A small-molecule ligand and the protein it binds are described below.
Small molecule (SMILES): Nc1ncnc2c1ncn2[C@@H]1O[C@H](CO[P](=O)(O)O[P](=O)(O)NP(=O)(O)O)[C@@H](O)[C@H]1O

Sequence of chain 1.E:
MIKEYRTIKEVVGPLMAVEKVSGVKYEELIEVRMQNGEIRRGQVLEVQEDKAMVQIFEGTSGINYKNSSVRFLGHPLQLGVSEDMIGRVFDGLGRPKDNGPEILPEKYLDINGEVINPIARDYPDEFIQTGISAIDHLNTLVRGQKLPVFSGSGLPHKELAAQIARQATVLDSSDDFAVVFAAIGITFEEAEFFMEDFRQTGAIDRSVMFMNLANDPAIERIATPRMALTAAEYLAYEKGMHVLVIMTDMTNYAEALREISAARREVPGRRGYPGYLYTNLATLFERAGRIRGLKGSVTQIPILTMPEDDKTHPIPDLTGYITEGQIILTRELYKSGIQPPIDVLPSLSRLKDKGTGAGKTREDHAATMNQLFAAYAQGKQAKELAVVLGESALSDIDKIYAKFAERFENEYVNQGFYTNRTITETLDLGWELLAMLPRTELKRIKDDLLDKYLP

Binding-site contacts:
Ligand atom O1G contacts residue LYS245 of chain 1.B at 2.9 Å (salt-bridge).
Ligand atom O2G contacts residue MG1 of chain 1.Q at 1.9 Å.
Ligand atom C2 contacts residue ASN511 of chain 1.B at 3.3 Å.
Ligand atom O2A contacts residue ARG357 of chain 1.E at 2.7 Å (salt-bridge).
Ligand atom O3G contacts residue ARG269 of chain 1.B at 3.0 Å (salt-bridge).
Ligand atom O3A contacts residue GLY244 of chain 1.B at 3.1 Å (h-bond).
Ligand atom O5' contacts residue GLY244 of chain 1.B at 3.5 Å.
Ligand atom PG contacts residue ARG357 of chain 1.E at 3.5 Å.
Ligand atom N3B contacts residue ARG357 of chain 1.E at 2.7 Å (salt-bridge).
Ligand atom O2G contacts residue ARG269 of chain 1.B at 2.9 Å (salt-bridge).
Ligand atom PA contacts residue ARG357 of chain 1.E at 3.5 Å.
Ligand atom C5 contacts residue PHE432 of chain 1.B at 3.5 Å (hydrophobic).
Ligand atom O1B contacts residue LYS245 of chain 1.B at 2.8 Å (salt-bridge).
Ligand atom N3B contacts residue GLY242 of chain 1.B at 2.8 Å (h-bond).
Ligand atom C2 contacts residue PHE513 of chain 1.B at 3.5 Å (hydrophobic).
Ligand atom O3G contacts residue ARG357 of chain 1.E at 3.0 Å (salt-bridge).
Ligand atom O2B contacts residue THR246 of chain 1.B at 3.0 Å (h-bond).
Ligand atom PB contacts residue MG1 of chain 1.Q at 3.4 Å.
Ligand atom O1G contacts residue MG1 of chain 1.Q at 3.5 Å.
Ligand atom N3 contacts residue PHE513 of chain 1.B at 3.4 Å.
Ligand atom O2B contacts residue MG1 of chain 1.Q at 2.1 Å.
Ligand atom C5' contacts residue GLY242 of chain 1.B at 3.5 Å.
Ligand atom O1A contacts residue GLY244 of chain 1.B at 3.2 Å.
Ligand atom PG contacts residue MG1 of chain 1.Q at 3.1 Å.
Ligand atom N1 contacts residue ALA512 of chain 1.B at 3.0 Å (h-bond).
Ligand atom PB contacts residue ARG357 of chain 1.E at 3.4 Å.
Ligand atom O2A contacts residue GOL1 of chain 1.Y at 2.8 Å (h-bond).
Ligand atom O1A contacts residue THR246 of chain 1.B at 3.1 Å (h-bond).
Ligand atom O2' contacts residue LYS359 of chain 1.E at 3.0 Å (salt-bridge).
Ligand atom C6 contacts residue PHE432 of chain 1.B at 3.4 Å (hydrophobic).
Ligand atom O3A contacts residue GLY242 of chain 1.B at 3.5 Å.
Ligand atom O3G contacts residue TYR328 of chain 1.E at 3.4 Å.
Ligand atom C8 contacts residue PHE432 of chain 1.B at 3.5 Å (hydrophobic).
Ligand atom N7 contacts residue PHE432 of chain 1.B at 3.5 Å.
Ligand atom O3A contacts residue ARG357 of chain 1.E at 3.1 Å (salt-bridge).
Ligand atom O1B contacts residue ALA243 of chain 1.B at 3.4 Å (h-bond).
Ligand atom O1G contacts residue TYR328 of chain 1.E at 3.5 Å.
Ligand atom O3' contacts residue GOL1 of chain 1.Y at 3.1 Å (h-bond).
Ligand atom O1B contacts residue GLY244 of chain 1.B at 2.9 Å (h-bond).
Ligand atom O1A contacts residue VAL247 of chain 1.B at 2.9 Å (h-bond).

Sequence of chain 1.B:
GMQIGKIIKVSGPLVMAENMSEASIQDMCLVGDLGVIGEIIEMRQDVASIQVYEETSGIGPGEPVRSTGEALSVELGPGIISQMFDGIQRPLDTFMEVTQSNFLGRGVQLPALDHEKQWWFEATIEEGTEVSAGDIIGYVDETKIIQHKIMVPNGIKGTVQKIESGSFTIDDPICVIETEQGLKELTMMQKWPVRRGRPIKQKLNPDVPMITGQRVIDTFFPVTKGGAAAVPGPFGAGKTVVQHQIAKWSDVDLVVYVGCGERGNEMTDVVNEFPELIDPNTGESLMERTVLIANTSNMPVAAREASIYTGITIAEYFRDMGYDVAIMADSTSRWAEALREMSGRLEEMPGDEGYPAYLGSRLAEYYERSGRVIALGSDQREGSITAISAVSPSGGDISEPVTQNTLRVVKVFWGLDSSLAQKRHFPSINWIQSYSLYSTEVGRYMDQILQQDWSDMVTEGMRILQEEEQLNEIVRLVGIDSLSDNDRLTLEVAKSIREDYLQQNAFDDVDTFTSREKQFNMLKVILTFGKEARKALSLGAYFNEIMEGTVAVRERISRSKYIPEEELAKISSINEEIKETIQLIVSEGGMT